Binding-site contacts:
Ligand atom N3 contacts residue PHE413 of chain 1.C at 3.2 Å.
Ligand atom C5 contacts residue SER488 of chain 1.C at 3.9 Å.
Ligand atom C13 contacts residue LEU495 of chain 1.C at 3.5 Å (hydrophobic).
Ligand atom C16 contacts residue TYR646 of chain 1.C at 3.9 Å (hydrophobic).
Ligand atom O1 contacts residue ARG491 of chain 1.C at 2.6 Å (salt-bridge).
Ligand atom C6 contacts residue PHE413 of chain 1.C at 3.7 Å (hydrophobic).
Ligand atom F2 contacts residue TYR646 of chain 1.C at 4.1 Å.
Ligand atom C8 contacts residue TYR373 of chain 1.C at 3.9 Å (hydrophobic).
Ligand atom C7 contacts residue PHE413 of chain 1.C at 3.7 Å (hydrophobic).
Ligand atom C1 contacts residue ASP438 of chain 1.C at 4.0 Å.
Ligand atom O1 contacts residue ASP438 of chain 1.C at 3.4 Å (salt-bridge).
Ligand atom C7 contacts residue TYR373 of chain 1.C at 3.7 Å (hydrophobic).
Ligand atom C6 contacts residue ASP438 of chain 1.C at 4.2 Å.
Ligand atom N4 contacts residue ARG491 of chain 1.C at 3.7 Å.
Ligand atom C3 contacts residue PHE413 of chain 1.C at 4.2 Å (hydrophobic).
Ligand atom N1 contacts residue ASP438 of chain 1.C at 4.1 Å.
Ligand atom F3 contacts residue TYR646 of chain 1.C at 3.0 Å.
Ligand atom C2 contacts residue ASP438 of chain 1.C at 3.2 Å.
Ligand atom C15 contacts residue TYR646 of chain 1.C at 4.1 Å (hydrophobic).
Ligand atom O2 contacts residue TYR445 of chain 1.C at 4.0 Å.
Ligand atom C3 contacts residue ASP438 of chain 1.C at 4.0 Å.
Ligand atom C9 contacts residue ARG491 of chain 1.C at 3.9 Å.
Ligand atom O2 contacts residue SER488 of chain 1.C at 2.9 Å (h-bond).
Ligand atom C1 contacts residue ARG491 of chain 1.C at 3.1 Å.
Ligand atom N2 contacts residue ASN442 of chain 1.C at 2.9 Å (h-bond).
Ligand atom CL1 contacts residue TYR373 of chain 1.C at 2.7 Å.
Ligand atom N2 contacts residue PHE413 of chain 1.C at 3.8 Å.
Ligand atom F2 contacts residue THR370 of chain 1.C at 4.2 Å.
Ligand atom C2 contacts residue ARG491 of chain 1.C at 3.2 Å.
Ligand atom C16 contacts residue HIS369 of chain 1.C at 4.2 Å.
Ligand atom C5 contacts residue MET441 of chain 1.C at 3.7 Å (hydrophobic).
Ligand atom C4 contacts residue MET441 of chain 1.C at 3.8 Å (hydrophobic).
Ligand atom N3 contacts residue ASN442 of chain 1.C at 3.1 Å (h-bond).
Ligand atom F2 contacts residue HIS369 of chain 1.C at 3.0 Å.
Ligand atom CL1 contacts residue SER488 of chain 1.C at 3.5 Å.
Ligand atom O2 contacts residue MET441 of chain 1.C at 3.5 Å (h-bond).
Ligand atom CL1 contacts residue ARG491 of chain 1.C at 4.0 Å.
Ligand atom CL1 contacts residue MET441 of chain 1.C at 4.1 Å.
Ligand atom F3 contacts residue HIS369 of chain 1.C at 3.9 Å.
Ligand atom C12 contacts residue LEU495 of chain 1.C at 3.5 Å (hydrophobic).

Sequence of chain 1.C:
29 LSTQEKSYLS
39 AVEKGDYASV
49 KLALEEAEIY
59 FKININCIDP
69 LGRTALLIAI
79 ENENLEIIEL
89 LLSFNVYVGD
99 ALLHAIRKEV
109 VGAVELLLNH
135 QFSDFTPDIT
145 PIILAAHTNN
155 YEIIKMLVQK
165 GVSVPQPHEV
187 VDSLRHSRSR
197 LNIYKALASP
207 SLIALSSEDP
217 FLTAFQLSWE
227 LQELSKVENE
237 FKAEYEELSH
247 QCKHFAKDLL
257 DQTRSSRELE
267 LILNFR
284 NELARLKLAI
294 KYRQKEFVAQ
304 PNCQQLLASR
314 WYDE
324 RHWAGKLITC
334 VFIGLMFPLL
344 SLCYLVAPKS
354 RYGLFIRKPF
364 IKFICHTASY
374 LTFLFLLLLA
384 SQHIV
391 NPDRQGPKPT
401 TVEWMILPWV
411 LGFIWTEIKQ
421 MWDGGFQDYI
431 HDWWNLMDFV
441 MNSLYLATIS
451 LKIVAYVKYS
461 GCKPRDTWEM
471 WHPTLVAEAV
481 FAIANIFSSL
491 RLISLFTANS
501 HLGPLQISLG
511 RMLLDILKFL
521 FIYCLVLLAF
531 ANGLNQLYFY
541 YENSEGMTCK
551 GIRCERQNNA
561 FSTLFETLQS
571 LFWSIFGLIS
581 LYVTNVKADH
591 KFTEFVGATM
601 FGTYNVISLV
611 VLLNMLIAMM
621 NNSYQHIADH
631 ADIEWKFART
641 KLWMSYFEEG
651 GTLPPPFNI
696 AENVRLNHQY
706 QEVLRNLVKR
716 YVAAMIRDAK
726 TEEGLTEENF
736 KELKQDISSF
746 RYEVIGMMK

This small molecule binds to this protein.
Small molecule (SMILES): O=C1CN(c2cn[nH]c(=O)c2Cl)CCN1Cc1ccccc1C(F)(F)F